The protein below binds the small molecule below.
Small molecule (SMILES): CC(=O)N[C@@H]1[C@@H](O)[C@H](O)[C@@H](CO)O[C@H]1O

Binding-site contacts:
Ligand atom N2 contacts residue ASN788 of chain 1.C at 2.9 Å (h-bond).
Ligand atom C2 contacts residue ASN788 of chain 1.C at 2.4 Å.
Ligand atom C1 contacts residue SER790 of chain 1.C at 3.3 Å.
Ligand atom C5 contacts residue SER790 of chain 1.C at 3.9 Å.
Ligand atom C5 contacts residue ASN788 of chain 1.C at 3.7 Å.
Ligand atom O5 contacts residue ASN788 of chain 1.C at 2.4 Å (h-bond).
Ligand atom C8 contacts residue ASN788 of chain 1.C at 4.2 Å.
Ligand atom O7 contacts residue ASN788 of chain 1.C at 2.9 Å (h-bond).
Ligand atom O5 contacts residue SER790 of chain 1.C at 3.4 Å (h-bond).
Ligand atom C4 contacts residue ASN788 of chain 1.C at 4.2 Å.
Ligand atom C7 contacts residue ASN788 of chain 1.C at 3.1 Å.
Ligand atom C1 contacts residue ASN788 of chain 1.C at 1.4 Å.
Ligand atom C3 contacts residue ASN788 of chain 1.C at 3.7 Å.

Sequence of chain 1.C:
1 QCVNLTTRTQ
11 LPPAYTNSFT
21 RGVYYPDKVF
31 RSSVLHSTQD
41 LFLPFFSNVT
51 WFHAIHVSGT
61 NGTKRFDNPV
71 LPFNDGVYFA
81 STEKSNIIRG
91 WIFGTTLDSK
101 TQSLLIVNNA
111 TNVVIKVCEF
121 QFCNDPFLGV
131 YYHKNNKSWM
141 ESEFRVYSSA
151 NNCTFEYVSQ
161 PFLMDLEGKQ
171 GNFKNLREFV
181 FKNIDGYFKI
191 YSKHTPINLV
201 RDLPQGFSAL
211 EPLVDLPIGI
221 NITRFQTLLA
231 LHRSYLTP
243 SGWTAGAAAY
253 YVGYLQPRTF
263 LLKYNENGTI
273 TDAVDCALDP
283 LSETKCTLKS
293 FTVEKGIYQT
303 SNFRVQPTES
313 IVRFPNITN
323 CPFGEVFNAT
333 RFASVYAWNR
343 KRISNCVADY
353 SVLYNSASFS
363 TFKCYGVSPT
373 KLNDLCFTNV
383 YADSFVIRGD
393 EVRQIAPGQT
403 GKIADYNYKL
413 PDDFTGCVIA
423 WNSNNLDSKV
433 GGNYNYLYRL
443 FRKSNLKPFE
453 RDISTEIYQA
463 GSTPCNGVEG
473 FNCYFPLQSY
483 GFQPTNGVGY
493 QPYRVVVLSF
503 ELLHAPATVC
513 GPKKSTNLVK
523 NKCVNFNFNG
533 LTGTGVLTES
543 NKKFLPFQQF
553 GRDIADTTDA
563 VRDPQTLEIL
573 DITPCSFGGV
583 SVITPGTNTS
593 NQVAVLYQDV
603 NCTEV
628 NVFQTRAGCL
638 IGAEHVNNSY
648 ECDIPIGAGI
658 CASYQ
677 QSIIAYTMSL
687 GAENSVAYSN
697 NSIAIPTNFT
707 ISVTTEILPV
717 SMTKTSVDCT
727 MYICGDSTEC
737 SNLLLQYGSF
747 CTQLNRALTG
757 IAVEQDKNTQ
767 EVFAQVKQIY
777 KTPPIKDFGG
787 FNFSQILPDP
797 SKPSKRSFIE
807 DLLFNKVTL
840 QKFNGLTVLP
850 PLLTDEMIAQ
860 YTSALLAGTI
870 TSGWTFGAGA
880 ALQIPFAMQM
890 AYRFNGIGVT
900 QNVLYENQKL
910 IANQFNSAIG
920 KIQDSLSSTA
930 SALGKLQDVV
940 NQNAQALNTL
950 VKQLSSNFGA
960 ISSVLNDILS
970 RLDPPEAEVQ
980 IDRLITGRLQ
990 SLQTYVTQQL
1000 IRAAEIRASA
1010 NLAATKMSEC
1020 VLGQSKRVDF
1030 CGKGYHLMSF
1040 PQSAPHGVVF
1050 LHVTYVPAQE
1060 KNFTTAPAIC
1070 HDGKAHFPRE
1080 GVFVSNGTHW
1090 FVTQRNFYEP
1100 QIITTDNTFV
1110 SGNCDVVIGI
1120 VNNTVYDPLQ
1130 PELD